This small molecule binds to this protein.
Small molecule (SMILES): CC(=O)N[C@@H]1[C@@H](O)[C@H](O)[C@@H](CO)O[C@H]1O

Binding-site contacts:
Ligand atom O7 contacts residue ASN279 of chain 1.C at 4.5 Å.
Ligand atom O7 contacts residue GLU278 of chain 1.C at 3.3 Å.
Ligand atom C8 contacts residue ASN277 of chain 1.C at 4.1 Å.
Ligand atom C3 contacts residue ASN279 of chain 1.C at 3.9 Å.
Ligand atom C7 contacts residue ASN279 of chain 1.C at 3.9 Å.
Ligand atom C8 contacts residue ASN279 of chain 1.C at 3.7 Å.
Ligand atom C1 contacts residue ASN279 of chain 1.C at 1.4 Å.
Ligand atom N2 contacts residue ASN279 of chain 1.C at 3.0 Å (h-bond).
Ligand atom N2 contacts residue GLU278 of chain 1.C at 4.1 Å.
Ligand atom C4 contacts residue ASN279 of chain 1.C at 4.3 Å.
Ligand atom C2 contacts residue ASN279 of chain 1.C at 2.6 Å.
Ligand atom O5 contacts residue ASN279 of chain 1.C at 2.4 Å (h-bond).
Ligand atom C7 contacts residue GLU278 of chain 1.C at 4.0 Å.
Ligand atom C5 contacts residue ASN279 of chain 1.C at 3.7 Å.

Sequence of chain 1.C:
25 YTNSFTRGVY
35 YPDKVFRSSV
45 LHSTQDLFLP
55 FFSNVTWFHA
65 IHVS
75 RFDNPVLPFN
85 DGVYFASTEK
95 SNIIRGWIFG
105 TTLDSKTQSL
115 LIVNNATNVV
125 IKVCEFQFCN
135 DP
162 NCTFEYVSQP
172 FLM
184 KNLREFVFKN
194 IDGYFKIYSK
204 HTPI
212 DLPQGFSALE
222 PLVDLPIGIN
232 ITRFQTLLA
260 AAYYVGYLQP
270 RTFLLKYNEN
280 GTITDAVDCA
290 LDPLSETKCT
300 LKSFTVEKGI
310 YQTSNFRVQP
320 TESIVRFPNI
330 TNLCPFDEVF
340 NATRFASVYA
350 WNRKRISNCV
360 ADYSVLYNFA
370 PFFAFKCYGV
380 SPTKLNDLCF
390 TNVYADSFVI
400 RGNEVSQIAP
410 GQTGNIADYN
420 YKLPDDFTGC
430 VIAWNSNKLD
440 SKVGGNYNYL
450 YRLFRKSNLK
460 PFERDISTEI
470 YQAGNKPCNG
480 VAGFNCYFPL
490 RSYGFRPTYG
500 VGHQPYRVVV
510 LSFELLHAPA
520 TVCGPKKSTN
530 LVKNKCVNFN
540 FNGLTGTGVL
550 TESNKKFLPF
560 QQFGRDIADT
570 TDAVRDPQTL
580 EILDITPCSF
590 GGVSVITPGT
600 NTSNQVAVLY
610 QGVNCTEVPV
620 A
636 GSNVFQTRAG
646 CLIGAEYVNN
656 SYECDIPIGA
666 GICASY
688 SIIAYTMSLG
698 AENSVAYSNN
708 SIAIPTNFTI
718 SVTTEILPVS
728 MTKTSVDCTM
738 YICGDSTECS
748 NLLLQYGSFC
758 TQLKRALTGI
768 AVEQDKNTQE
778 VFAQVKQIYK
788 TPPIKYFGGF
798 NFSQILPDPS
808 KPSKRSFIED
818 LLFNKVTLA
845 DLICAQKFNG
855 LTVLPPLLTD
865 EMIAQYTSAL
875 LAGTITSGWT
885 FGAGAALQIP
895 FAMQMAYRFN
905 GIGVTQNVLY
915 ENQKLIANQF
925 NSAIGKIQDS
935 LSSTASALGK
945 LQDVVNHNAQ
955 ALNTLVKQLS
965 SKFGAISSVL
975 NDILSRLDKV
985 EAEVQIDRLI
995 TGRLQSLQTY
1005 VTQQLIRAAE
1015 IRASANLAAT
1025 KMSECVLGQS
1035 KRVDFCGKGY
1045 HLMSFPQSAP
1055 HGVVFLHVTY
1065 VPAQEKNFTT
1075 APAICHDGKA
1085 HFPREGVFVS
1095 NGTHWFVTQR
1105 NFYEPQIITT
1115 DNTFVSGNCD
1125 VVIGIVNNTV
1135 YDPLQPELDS